Sequence of chain 2.A:
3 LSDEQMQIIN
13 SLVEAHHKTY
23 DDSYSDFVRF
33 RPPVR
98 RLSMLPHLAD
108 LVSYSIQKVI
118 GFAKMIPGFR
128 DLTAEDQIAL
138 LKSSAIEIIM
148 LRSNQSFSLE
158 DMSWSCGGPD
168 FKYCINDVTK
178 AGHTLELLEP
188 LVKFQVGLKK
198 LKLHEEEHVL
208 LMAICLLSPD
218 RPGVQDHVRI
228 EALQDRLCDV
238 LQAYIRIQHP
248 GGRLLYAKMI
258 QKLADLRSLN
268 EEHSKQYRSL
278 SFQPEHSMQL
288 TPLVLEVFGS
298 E

Binding-site contacts:
Ligand atom CA contacts residue GLU293 of chain 2.A at 3.3 Å.
Ligand atom CD contacts residue GLU282 of chain 1.A at 3.5 Å.
Ligand atom NE2 contacts residue LYS139 of chain 2.A at 3.0 Å (salt-bridge).
Ligand atom NE2 contacts residue GLU298 of chain 2.A at 3.4 Å (salt-bridge).
Ligand atom CD1 contacts residue MET285 of chain 1.A at 3.7 Å (hydrophobic).
Ligand atom CD2 contacts residue GLU293 of chain 2.A at 3.7 Å.
Ligand atom CD1 contacts residue ILE135 of chain 2.A at 3.9 Å (hydrophobic).
Ligand atom CB contacts residue GLU293 of chain 2.A at 3.9 Å.
Ligand atom CG1 contacts residue GLU293 of chain 2.A at 3.2 Å.
Ligand atom CG contacts residue PRO281 of chain 1.A at 3.7 Å (hydrophobic).
Ligand atom N contacts residue GLU293 of chain 2.A at 2.6 Å (salt-bridge).
Ligand atom CA contacts residue GLU293 of chain 2.A at 3.5 Å.
Ligand atom ND1 contacts residue ILE135 of chain 2.A at 3.6 Å.
Ligand atom CG contacts residue GLU293 of chain 2.A at 3.4 Å.
Ligand atom CB contacts residue GLU293 of chain 2.A at 3.3 Å.
Ligand atom CE1 contacts residue LYS139 of chain 2.A at 3.6 Å.
Ligand atom NE contacts residue GLU282 of chain 1.A at 2.9 Å (salt-bridge).
Ligand atom CB contacts residue PRO281 of chain 1.A at 3.8 Å (hydrophobic).
Ligand atom CD1 contacts residue SER284 of chain 1.A at 3.8 Å.
Ligand atom O contacts residue LYS121 of chain 2.A at 3.2 Å (salt-bridge).
Ligand atom N contacts residue GLU293 of chain 2.A at 3.4 Å (salt-bridge).
Ligand atom CA contacts residue GLU293 of chain 2.A at 3.4 Å.
Ligand atom O contacts residue ILE117 of chain 2.A at 3.8 Å.
Ligand atom CD2 contacts residue LEU138 of chain 2.A at 3.8 Å (hydrophobic).
Ligand atom N contacts residue GLU293 of chain 2.A at 3.0 Å (salt-bridge).
Ligand atom CG2 contacts residue LEU290 of chain 2.A at 3.8 Å (hydrophobic).
Ligand atom CD1 contacts residue PRO281 of chain 1.A at 3.3 Å (hydrophobic).
Ligand atom O contacts residue GLU293 of chain 2.A at 3.7 Å.
Ligand atom C contacts residue GLU293 of chain 2.A at 3.4 Å.
Ligand atom O contacts residue PRO281 of chain 1.A at 3.9 Å.
Ligand atom CE1 contacts residue GLU298 of chain 2.A at 3.7 Å.
Ligand atom CB contacts residue ARG127 of chain 2.A at 3.3 Å.
Ligand atom CD2 contacts residue VAL294 of chain 2.A at 3.8 Å (hydrophobic).
Ligand atom C contacts residue GLU293 of chain 2.A at 3.3 Å.
Ligand atom CD2 contacts residue GLN134 of chain 2.A at 3.9 Å.
Ligand atom CB contacts residue GLU293 of chain 2.A at 3.3 Å.
Ligand atom CG contacts residue GLU282 of chain 1.A at 3.8 Å.
Ligand atom CD1 contacts residue ILE117 of chain 2.A at 3.7 Å (hydrophobic).
Ligand atom CD2 contacts residue ILE117 of chain 2.A at 3.7 Å (hydrophobic).
Ligand atom CD1 contacts residue GLU293 of chain 2.A at 3.9 Å.

Sequence of chain 1.A:
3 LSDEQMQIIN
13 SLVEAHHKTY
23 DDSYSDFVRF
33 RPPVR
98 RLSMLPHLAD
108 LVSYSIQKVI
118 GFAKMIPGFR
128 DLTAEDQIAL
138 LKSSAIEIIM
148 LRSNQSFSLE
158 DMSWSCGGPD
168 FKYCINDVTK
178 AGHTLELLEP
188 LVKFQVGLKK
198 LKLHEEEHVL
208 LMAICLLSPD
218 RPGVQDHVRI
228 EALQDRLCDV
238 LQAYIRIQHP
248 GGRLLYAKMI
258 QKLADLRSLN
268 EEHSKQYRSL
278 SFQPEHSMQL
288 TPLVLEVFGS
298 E

The small molecule below binds the protein below.
Small molecule (SMILES): CC[C@H](C)[C@H](NC(=O)[C@H](CCCCN)NC(=O)[C@@H](N)CC1=NC=NC1)C(=O)N[C@@H](CC(C)C)C(=O)N[C@@H](CC1=NC=NC1)C(=O)N[C@@H](CCCN=C(N)N)C(=O)N[C@@H](CC(C)C)C(=O)N[C@@H](CC(C)C)C(=O)N[C@@H](C)C=O